The small molecule below binds the protein below.
Small molecule (SMILES): CC(=O)Oc1c(C)cccc1C(=O)O

Binding-site contacts:
Ligand atom O10 contacts residue GLU143 of chain 1.A at 2.7 Å (salt-bridge).
Ligand atom C5 contacts residue ASN112 of chain 1.A at 3.4 Å.
Ligand atom C13 contacts residue HIS142 of chain 1.A at 3.6 Å.
Ligand atom C4 contacts residue ALA113 of chain 1.A at 3.8 Å (hydrophobic).
Ligand atom O1 contacts residue ALA113 of chain 1.A at 3.7 Å.
Ligand atom C8 contacts residue ALA113 of chain 1.A at 3.8 Å (hydrophobic).
Ligand atom O10 contacts residue HIS142 of chain 1.A at 3.1 Å.
Ligand atom C8 contacts residue HIS142 of chain 1.A at 3.5 Å.
Ligand atom C3 contacts residue ALA113 of chain 1.A at 3.4 Å (hydrophobic).
Ligand atom O10 contacts residue HIS146 of chain 1.A at 3.8 Å.
Ligand atom C8 contacts residue GLU143 of chain 1.A at 3.8 Å.
Ligand atom C1 contacts residue LEU202 of chain 1.A at 4.0 Å (hydrophobic).
Ligand atom C1 contacts residue ALA113 of chain 1.A at 3.7 Å (hydrophobic).
Ligand atom C6 contacts residue ASN112 of chain 1.A at 3.1 Å.
Ligand atom O1 contacts residue GLU143 of chain 1.A at 3.1 Å (salt-bridge).
Ligand atom C1 contacts residue LEU133 of chain 1.A at 3.3 Å (hydrophobic).
Ligand atom C11 contacts residue GLU143 of chain 1.A at 3.7 Å.
Ligand atom O9 contacts residue HIS142 of chain 1.A at 3.5 Å (h-bond).
Ligand atom C8 contacts residue GLU166 of chain 1.A at 3.9 Å.
Ligand atom C4 contacts residue HIS231 of chain 1.A at 3.6 Å.
Ligand atom O9 contacts residue ZN1 of chain 1.B at 2.2 Å.
Ligand atom O10 contacts residue ZN1 of chain 1.B at 2.7 Å.
Ligand atom C8 contacts residue ZN1 of chain 1.B at 2.7 Å.
Ligand atom C2 contacts residue ALA113 of chain 1.A at 3.4 Å (hydrophobic).
Ligand atom C7 contacts residue ALA113 of chain 1.A at 3.7 Å (hydrophobic).
Ligand atom C8 contacts residue HIS231 of chain 1.A at 3.6 Å.
Ligand atom O10 contacts residue ALA113 of chain 1.A at 3.5 Å (h-bond).
Ligand atom C1 contacts residue ASN112 of chain 1.A at 3.9 Å.
Ligand atom C2 contacts residue GLU143 of chain 1.A at 3.9 Å.
Ligand atom O9 contacts residue TYR157 of chain 1.A at 3.3 Å (h-bond).
Ligand atom O9 contacts residue HIS231 of chain 1.A at 2.6 Å (h-bond).
Ligand atom O12 contacts residue HIS142 of chain 1.A at 3.6 Å.
Ligand atom C11 contacts residue HIS142 of chain 1.A at 3.9 Å.
Ligand atom O9 contacts residue HIS146 of chain 1.A at 3.8 Å.
Ligand atom C13 contacts residue GLU143 of chain 1.A at 3.8 Å.
Ligand atom C11 contacts residue ARG203 of chain 1.A at 3.8 Å.
Ligand atom C3 contacts residue HIS231 of chain 1.A at 3.8 Å.
Ligand atom O9 contacts residue GLU166 of chain 1.A at 2.8 Å (salt-bridge).
Ligand atom O12 contacts residue ARG203 of chain 1.A at 3.0 Å (salt-bridge).
Ligand atom C13 contacts residue VAL139 of chain 1.A at 4.0 Å (hydrophobic).

Sequence of chain 1.A:
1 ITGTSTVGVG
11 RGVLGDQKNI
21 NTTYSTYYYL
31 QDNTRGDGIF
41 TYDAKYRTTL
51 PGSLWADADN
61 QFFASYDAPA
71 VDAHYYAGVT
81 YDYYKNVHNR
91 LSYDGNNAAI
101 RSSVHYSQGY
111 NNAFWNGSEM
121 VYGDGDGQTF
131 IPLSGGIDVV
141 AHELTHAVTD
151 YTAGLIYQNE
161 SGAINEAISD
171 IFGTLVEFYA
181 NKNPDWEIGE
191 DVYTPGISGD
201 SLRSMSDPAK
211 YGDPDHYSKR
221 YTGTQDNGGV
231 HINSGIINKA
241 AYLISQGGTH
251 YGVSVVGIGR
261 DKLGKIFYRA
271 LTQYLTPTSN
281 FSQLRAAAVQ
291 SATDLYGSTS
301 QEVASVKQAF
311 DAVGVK